Sequence of chain 6.A:
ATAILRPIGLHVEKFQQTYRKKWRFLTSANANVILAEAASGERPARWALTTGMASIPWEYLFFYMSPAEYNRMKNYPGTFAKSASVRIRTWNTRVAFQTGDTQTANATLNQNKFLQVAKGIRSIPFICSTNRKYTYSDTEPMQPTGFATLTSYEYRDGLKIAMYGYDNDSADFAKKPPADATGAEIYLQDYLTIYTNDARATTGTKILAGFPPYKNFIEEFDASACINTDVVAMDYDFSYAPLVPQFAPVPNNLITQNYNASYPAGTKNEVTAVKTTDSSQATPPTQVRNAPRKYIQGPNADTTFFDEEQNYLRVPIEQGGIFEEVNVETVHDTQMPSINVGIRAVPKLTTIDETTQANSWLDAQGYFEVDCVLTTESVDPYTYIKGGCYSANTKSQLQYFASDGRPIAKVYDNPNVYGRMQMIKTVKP

Binding-site contacts:
Ligand atom C4 contacts residue DG3 of chain 6.C at 3.5 Å.
Ligand atom N2 contacts residue DG3 of chain 6.C at 3.5 Å (h-bond).
Ligand atom O6 contacts residue DG3 of chain 6.C at 3.5 Å.
Ligand atom O6 contacts residue DG4 of chain 6.C at 3.5 Å (h-bond).
Ligand atom N3 contacts residue TYR240 of chain 6.A at 3.7 Å.
Ligand atom O4' contacts residue ASP237 of chain 6.A at 3.0 Å (salt-bridge).
Ligand atom N4 contacts residue GLU324 of chain 6.A at 3.8 Å.
Ligand atom C5' contacts residue SER239 of chain 6.A at 3.3 Å.
Ligand atom N7 contacts residue DG3 of chain 6.C at 3.8 Å.
Ligand atom C2 contacts residue TYR240 of chain 6.A at 3.6 Å (hydrophobic).
Ligand atom N4 contacts residue VAL331 of chain 6.A at 3.5 Å.
Ligand atom N1 contacts residue TYR240 of chain 6.A at 3.6 Å.
Ligand atom C4' contacts residue PHE238 of chain 6.A at 3.7 Å (hydrophobic).
Ligand atom O4' contacts residue SER239 of chain 6.A at 3.3 Å (h-bond).
Ligand atom C1' contacts residue DG3 of chain 6.C at 3.7 Å.
Ligand atom C5 contacts residue TYR240 of chain 6.A at 3.7 Å (hydrophobic).
Ligand atom OP2 contacts residue THR330 of chain 6.A at 2.7 Å (h-bond).
Ligand atom OP2 contacts residue HIS332 of chain 6.A at 2.9 Å (h-bond).
Ligand atom N9 contacts residue DG3 of chain 6.C at 3.6 Å.
Ligand atom C4' contacts residue ASP237 of chain 6.A at 3.5 Å.
Ligand atom C5 contacts residue DG3 of chain 6.C at 3.4 Å.
Ligand atom C2' contacts residue THR330 of chain 6.A at 3.5 Å.
Ligand atom C4 contacts residue VAL331 of chain 6.A at 3.5 Å (hydrophobic).
Ligand atom N7 contacts residue DG4 of chain 6.C at 3.8 Å.
Ligand atom O4' contacts residue DG3 of chain 6.C at 3.2 Å (h-bond).
Ligand atom C4 contacts residue TYR240 of chain 6.A at 3.7 Å (hydrophobic).
Ligand atom N4 contacts residue PHE323 of chain 6.A at 3.1 Å (h-bond).
Ligand atom C6 contacts residue DG3 of chain 6.C at 3.5 Å.
Ligand atom C6 contacts residue TYR240 of chain 6.A at 3.6 Å (hydrophobic).
Ligand atom O3' contacts residue SER239 of chain 6.A at 3.6 Å.
Ligand atom C8 contacts residue DG3 of chain 6.C at 3.6 Å.
Ligand atom N4 contacts residue GLU329 of chain 6.A at 3.2 Å (salt-bridge).
Ligand atom C1' contacts residue SER239 of chain 6.A at 3.2 Å.
Ligand atom N1 contacts residue DG3 of chain 6.C at 3.5 Å.
Ligand atom O3' contacts residue ASP237 of chain 6.A at 3.6 Å.
Ligand atom O5' contacts residue SER239 of chain 6.A at 3.0 Å (h-bond).
Ligand atom C2 contacts residue DG3 of chain 6.C at 3.4 Å.
Ligand atom C5' contacts residue PHE238 of chain 6.A at 3.1 Å (hydrophobic).
Ligand atom C5 contacts residue VAL331 of chain 6.A at 3.5 Å (hydrophobic).
Ligand atom N3 contacts residue DG3 of chain 6.C at 3.4 Å.

This small molecule binds to this protein.
Small molecule (SMILES): Cc1cn([C@H]2C[C@H](O[P](=O)(O)OC[C@H]3O[C@@H](n4ccc(N)nc4=O)C[C@@H]3O[P](=O)(O)OC[C@H]3O[C@@H](n4cnc5c(=O)[nH]c(N)nc54)C[C@@H]3O[P](=O)(O)OC[C@H]3O[C@@H](n4cnc5c4NC=NC5N)C[C@@H]3O[P](=O)(O)OC[C@H]3O[C@@H](n4cnc5c4NC=NC5N)C[C@@H]3O)[C@@H](COP(=O)=O)O2)c(=O)[nH]c1=O